Binding-site contacts:
Ligand atom O1 contacts residue PRO371 of chain 1.A at 3.4 Å.
Ligand atom C3 contacts residue CYS160 of chain 1.A at 3.0 Å (hydrophobic).
Ligand atom C2 contacts residue CYS160 of chain 1.A at 2.8 Å (hydrophobic).
Ligand atom C5' contacts residue PHE261 of chain 1.A at 3.8 Å (hydrophobic).
Ligand atom C6' contacts residue LEU263 of chain 1.A at 4.1 Å (hydrophobic).
Ligand atom C2' contacts residue LEU263 of chain 1.A at 4.2 Å (hydrophobic).
Ligand atom C2 contacts residue PHE261 of chain 1.A at 4.0 Å (hydrophobic).
Ligand atom O4' contacts residue LEU263 of chain 1.A at 4.2 Å.
Ligand atom C2' contacts residue LEU211 of chain 1.A at 4.5 Å (hydrophobic).
Ligand atom C2' contacts residue GLY301 of chain 1.A at 3.8 Å.
Ligand atom C1' contacts residue CYS160 of chain 1.A at 4.3 Å (hydrophobic).
Ligand atom C1' contacts residue ASN332 of chain 1.A at 4.0 Å.
Ligand atom C3' contacts residue LEU263 of chain 1.A at 3.9 Å (hydrophobic).
Ligand atom C3' contacts residue ILE210 of chain 1.A at 4.5 Å (hydrophobic).
Ligand atom C1' contacts residue LEU211 of chain 1.A at 3.9 Å (hydrophobic).
Ligand atom C1 contacts residue CYS160 of chain 1.A at 1.8 Å (hydrophobic).
Ligand atom C3 contacts residue ASN332 of chain 1.A at 3.7 Å.
Ligand atom C2' contacts residue ASN332 of chain 1.A at 3.7 Å.
Ligand atom C4' contacts residue GLY207 of chain 1.A at 3.9 Å.
Ligand atom C6' contacts residue LEU211 of chain 1.A at 4.0 Å (hydrophobic).
Ligand atom C3 contacts residue LEU211 of chain 1.A at 4.1 Å (hydrophobic).
Ligand atom O1 contacts residue CYS160 of chain 1.A at 2.6 Å (h-bond).
Ligand atom C1 contacts residue GLY159 of chain 1.A at 4.3 Å.
Ligand atom O4' contacts residue GLY207 of chain 1.A at 3.3 Å (h-bond).
Ligand atom O4' contacts residue ASP203 of chain 1.A at 4.4 Å.
Ligand atom C3' contacts residue GLY301 of chain 1.A at 4.2 Å.
Ligand atom C5' contacts residue LEU263 of chain 1.A at 3.8 Å (hydrophobic).
Ligand atom O1 contacts residue GLY159 of chain 1.A at 3.6 Å.
Ligand atom C5' contacts residue GLY207 of chain 1.A at 4.1 Å.
Ligand atom O4' contacts residue ILE206 of chain 1.A at 3.5 Å.
Ligand atom C1 contacts residue SER334 of chain 1.A at 4.4 Å.
Ligand atom C6' contacts residue PHE261 of chain 1.A at 3.8 Å (hydrophobic).
Ligand atom O1 contacts residue GLY370 of chain 1.A at 4.2 Å.
Ligand atom C4' contacts residue LEU263 of chain 1.A at 4.0 Å (hydrophobic).
Ligand atom C5' contacts residue LEU211 of chain 1.A at 4.2 Å (hydrophobic).

Sequence of chain 1.A:
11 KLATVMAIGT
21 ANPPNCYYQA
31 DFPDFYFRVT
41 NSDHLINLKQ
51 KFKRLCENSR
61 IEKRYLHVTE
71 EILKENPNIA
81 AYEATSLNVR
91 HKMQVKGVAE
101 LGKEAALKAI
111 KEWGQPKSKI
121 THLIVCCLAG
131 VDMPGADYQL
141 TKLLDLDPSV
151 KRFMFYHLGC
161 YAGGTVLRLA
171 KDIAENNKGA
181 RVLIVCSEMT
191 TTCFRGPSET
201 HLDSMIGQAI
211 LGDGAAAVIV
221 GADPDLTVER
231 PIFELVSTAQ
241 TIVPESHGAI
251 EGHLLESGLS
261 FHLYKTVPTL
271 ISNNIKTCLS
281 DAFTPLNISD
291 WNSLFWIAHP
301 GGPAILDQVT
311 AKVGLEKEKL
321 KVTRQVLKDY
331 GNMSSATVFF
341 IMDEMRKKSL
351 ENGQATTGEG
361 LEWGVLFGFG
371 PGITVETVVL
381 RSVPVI

The small molecule below binds the protein below.
Small molecule (SMILES): O=C(O)/C=C/c1ccc(O)cc1